The small molecule below binds the protein below.
Small molecule (SMILES): CC[C@H](C)[C@H](NC(=O)[C@@H](N)C(C)C)C(=O)N[C@@H](Cc1ccccc1)C(=O)N1CCC[C@H]1C(=O)N[C@@H](C)C(=O)N[C@@H](CCCCN)C(=O)N[C@@H](CO)C(=O)N[C@@H](CC(C)C)C(=O)O

Sequence of chain 1.A:
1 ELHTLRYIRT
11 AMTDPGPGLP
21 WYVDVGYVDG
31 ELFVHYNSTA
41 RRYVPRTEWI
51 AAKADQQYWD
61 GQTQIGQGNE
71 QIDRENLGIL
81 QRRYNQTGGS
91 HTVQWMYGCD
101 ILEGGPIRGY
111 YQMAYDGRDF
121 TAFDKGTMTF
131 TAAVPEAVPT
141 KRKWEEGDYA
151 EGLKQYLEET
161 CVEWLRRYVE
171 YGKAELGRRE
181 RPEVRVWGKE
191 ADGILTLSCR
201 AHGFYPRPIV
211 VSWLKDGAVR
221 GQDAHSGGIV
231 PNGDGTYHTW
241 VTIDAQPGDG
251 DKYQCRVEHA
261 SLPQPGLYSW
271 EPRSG

Binding-site contacts:
Ligand atom CA contacts residue GLN62 of chain 1.A at 3.5 Å.
Ligand atom CA contacts residue ASN69 of chain 1.A at 3.4 Å.
Ligand atom O contacts residue ARG9 of chain 1.A at 3.4 Å (salt-bridge).
Ligand atom N contacts residue ASN69 of chain 1.A at 3.2 Å (h-bond).
Ligand atom CB contacts residue ARG9 of chain 1.A at 3.5 Å.
Ligand atom CG2 contacts residue TYR97 of chain 1.A at 3.5 Å (hydrophobic).
Ligand atom CD1 contacts residue TYR43 of chain 1.A at 3.4 Å (hydrophobic).
Ligand atom O contacts residue TYR156 of chain 1.A at 2.7 Å (h-bond).
Ligand atom O contacts residue LYS143 of chain 1.A at 3.4 Å.
Ligand atom O contacts residue TRP144 of chain 1.A at 3.0 Å (h-bond).
Ligand atom N contacts residue GLN62 of chain 1.A at 3.2 Å (h-bond).
Ligand atom C contacts residue LYS143 of chain 1.A at 3.6 Å.
Ligand atom CG2 contacts residue TYR43 of chain 1.A at 3.4 Å (hydrophobic).
Ligand atom O contacts residue ARG83 of chain 1.A at 3.1 Å (salt-bridge).
Ligand atom C contacts residue ARG83 of chain 1.A at 3.4 Å.
Ligand atom CG2 contacts residue TYR7 of chain 1.A at 3.7 Å (hydrophobic).
Ligand atom CD1 contacts residue TYR156 of chain 1.A at 3.5 Å (hydrophobic).
Ligand atom CD contacts residue TRP144 of chain 1.A at 3.6 Å (hydrophobic).
Ligand atom O contacts residue THR140 of chain 1.A at 3.1 Å (h-bond).
Ligand atom CA contacts residue ASN76 of chain 1.A at 3.7 Å.
Ligand atom CB contacts residue TYR149 of chain 1.A at 3.6 Å (hydrophobic).
Ligand atom CD1 contacts residue LEU80 of chain 1.A at 3.7 Å (hydrophobic).
Ligand atom CD1 contacts residue GLY66 of chain 1.A at 3.7 Å.
Ligand atom OXT contacts residue ILE79 of chain 1.A at 3.6 Å.
Ligand atom O contacts residue ILE72 of chain 1.A at 3.4 Å.
Ligand atom N contacts residue TYR97 of chain 1.A at 3.4 Å (h-bond).
Ligand atom OXT contacts residue ARG83 of chain 1.A at 3.4 Å (salt-bridge).
Ligand atom CE2 contacts residue TYR149 of chain 1.A at 3.3 Å (hydrophobic).
Ligand atom CG2 contacts residue TYR168 of chain 1.A at 3.6 Å (hydrophobic).
Ligand atom CG1 contacts residue GLN62 of chain 1.A at 3.4 Å.
Ligand atom CG2 contacts residue TRP164 of chain 1.A at 3.6 Å (hydrophobic).
Ligand atom CB contacts residue TYR97 of chain 1.A at 3.5 Å (hydrophobic).
Ligand atom CE2 contacts residue LEU153 of chain 1.A at 3.7 Å (hydrophobic).
Ligand atom N contacts residue TYR7 of chain 1.A at 2.9 Å (h-bond).
Ligand atom O contacts residue ASN69 of chain 1.A at 3.1 Å (h-bond).
Ligand atom N contacts residue TYR168 of chain 1.A at 2.8 Å (h-bond).
Ligand atom CG1 contacts residue GLN62 of chain 1.A at 3.4 Å.
Ligand atom OXT contacts residue LYS143 of chain 1.A at 2.8 Å (salt-bridge).
Ligand atom OG contacts residue ILE79 of chain 1.A at 3.4 Å.
Ligand atom N contacts residue ASN76 of chain 1.A at 3.4 Å (h-bond).